Binding-site contacts:
Ligand atom C6 contacts residue ASP114 of chain 1.G at 3.5 Å.
Ligand atom N1 contacts residue THR146 of chain 1.G at 3.0 Å (h-bond).
Ligand atom O1B contacts residue GLY14 of chain 1.G at 3.0 Å (h-bond).
Ligand atom O2B contacts residue THR16 of chain 1.G at 2.9 Å (h-bond).
Ligand atom O2' contacts residue VAL28 of chain 1.G at 3.2 Å.
Ligand atom O3G contacts residue GLY55 of chain 1.G at 2.9 Å (h-bond).
Ligand atom O1A contacts residue THR16 of chain 1.G at 3.4 Å (h-bond).
Ligand atom N1 contacts residue LYS112 of chain 1.G at 3.4 Å.
Ligand atom C6 contacts residue LYS112 of chain 1.G at 3.4 Å.
Ligand atom N7 contacts residue ALA145 of chain 1.G at 3.5 Å.
Ligand atom PB contacts residue MG1 of chain 1.O at 3.5 Å.
Ligand atom O6 contacts residue ASN111 of chain 1.G at 3.5 Å (h-bond).
Ligand atom C6 contacts residue THR146 of chain 1.G at 3.2 Å.
Ligand atom C5 contacts residue THR146 of chain 1.G at 3.5 Å.
Ligand atom O1B contacts residue ALA13 of chain 1.G at 3.3 Å (h-bond).
Ligand atom O2B contacts residue MG1 of chain 1.O at 2.5 Å.
Ligand atom O6 contacts residue LYS112 of chain 1.G at 3.5 Å.
Ligand atom O2G contacts residue MG1 of chain 1.O at 2.6 Å.
Ligand atom PA contacts residue GLY14 of chain 1.G at 3.6 Å.
Ligand atom O2A contacts residue MG1 of chain 1.O at 3.2 Å.
Ligand atom C4 contacts residue THR146 of chain 1.G at 3.4 Å.
Ligand atom N1 contacts residue ASP114 of chain 1.G at 2.8 Å (salt-bridge).
Ligand atom O2G contacts residue THR33 of chain 1.G at 2.7 Å (h-bond).
Ligand atom O6 contacts residue ALA145 of chain 1.G at 3.0 Å (h-bond).
Ligand atom O3A contacts residue GLY14 of chain 1.G at 3.2 Å (h-bond).
Ligand atom N3B contacts residue GLY12 of chain 1.G at 3.1 Å (h-bond).
Ligand atom N7 contacts residue ASN111 of chain 1.G at 3.2 Å (h-bond).
Ligand atom O1B contacts residue LYS15 of chain 1.G at 3.0 Å (salt-bridge).
Ligand atom O1A contacts residue THR17 of chain 1.G at 2.7 Å (h-bond).
Ligand atom N2 contacts residue ASP114 of chain 1.G at 3.1 Å (salt-bridge).
Ligand atom O2A contacts residue THR30 of chain 1.G at 2.8 Å.
Ligand atom N3B contacts residue MG1 of chain 1.O at 3.6 Å.
Ligand atom O3G contacts residue LYS15 of chain 1.G at 2.7 Å (salt-bridge).
Ligand atom C2 contacts residue THR146 of chain 1.G at 3.6 Å.
Ligand atom O1A contacts residue GLY14 of chain 1.G at 3.0 Å.
Ligand atom O6 contacts residue ASP114 of chain 1.G at 3.4 Å (salt-bridge).
Ligand atom O6 contacts residue THR146 of chain 1.G at 3.4 Å (h-bond).
Ligand atom C4 contacts residue LYS112 of chain 1.G at 3.6 Å.
Ligand atom C2' contacts residue VAL28 of chain 1.G at 3.6 Å (hydrophobic).
Ligand atom O6 contacts residue SER144 of chain 1.G at 3.3 Å.

This small molecule binds to this protein.
Small molecule (SMILES): Nc1nc2c(ncn2[C@@H]2O[C@H](CO[P](=O)(O)O[P](=O)(O)NP(=O)(O)O)[C@@H](O)[C@H]2O)c(=O)[nH]1

Sequence of chain 1.G:
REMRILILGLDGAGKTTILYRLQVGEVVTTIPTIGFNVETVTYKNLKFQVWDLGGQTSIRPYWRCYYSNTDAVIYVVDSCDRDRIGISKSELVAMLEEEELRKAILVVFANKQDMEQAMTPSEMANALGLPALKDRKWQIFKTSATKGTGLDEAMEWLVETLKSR